The small molecule below binds the protein below.
Small molecule (SMILES): CC(=O)N[C@@H]1[C@@H](O)[C@H](O)[C@@H](CO)O[C@H]1O

Binding-site contacts:
Ligand atom C5 contacts residue ASN245 of chain 1.A at 3.7 Å.
Ligand atom O7 contacts residue ASN245 of chain 1.A at 3.6 Å (h-bond).
Ligand atom C2 contacts residue ASN245 of chain 1.A at 2.4 Å.
Ligand atom N2 contacts residue ASN245 of chain 1.A at 2.8 Å (h-bond).
Ligand atom C8 contacts residue ASN245 of chain 1.A at 4.4 Å.
Ligand atom C3 contacts residue ASN245 of chain 1.A at 3.8 Å.
Ligand atom O5 contacts residue ASN245 of chain 1.A at 2.5 Å (h-bond).
Ligand atom C7 contacts residue ASN245 of chain 1.A at 3.4 Å.
Ligand atom C8 contacts residue GLY242 of chain 1.A at 3.3 Å.
Ligand atom C1 contacts residue ASN245 of chain 1.A at 1.4 Å.
Ligand atom C4 contacts residue ASN245 of chain 1.A at 4.3 Å.

Sequence of chain 1.A:
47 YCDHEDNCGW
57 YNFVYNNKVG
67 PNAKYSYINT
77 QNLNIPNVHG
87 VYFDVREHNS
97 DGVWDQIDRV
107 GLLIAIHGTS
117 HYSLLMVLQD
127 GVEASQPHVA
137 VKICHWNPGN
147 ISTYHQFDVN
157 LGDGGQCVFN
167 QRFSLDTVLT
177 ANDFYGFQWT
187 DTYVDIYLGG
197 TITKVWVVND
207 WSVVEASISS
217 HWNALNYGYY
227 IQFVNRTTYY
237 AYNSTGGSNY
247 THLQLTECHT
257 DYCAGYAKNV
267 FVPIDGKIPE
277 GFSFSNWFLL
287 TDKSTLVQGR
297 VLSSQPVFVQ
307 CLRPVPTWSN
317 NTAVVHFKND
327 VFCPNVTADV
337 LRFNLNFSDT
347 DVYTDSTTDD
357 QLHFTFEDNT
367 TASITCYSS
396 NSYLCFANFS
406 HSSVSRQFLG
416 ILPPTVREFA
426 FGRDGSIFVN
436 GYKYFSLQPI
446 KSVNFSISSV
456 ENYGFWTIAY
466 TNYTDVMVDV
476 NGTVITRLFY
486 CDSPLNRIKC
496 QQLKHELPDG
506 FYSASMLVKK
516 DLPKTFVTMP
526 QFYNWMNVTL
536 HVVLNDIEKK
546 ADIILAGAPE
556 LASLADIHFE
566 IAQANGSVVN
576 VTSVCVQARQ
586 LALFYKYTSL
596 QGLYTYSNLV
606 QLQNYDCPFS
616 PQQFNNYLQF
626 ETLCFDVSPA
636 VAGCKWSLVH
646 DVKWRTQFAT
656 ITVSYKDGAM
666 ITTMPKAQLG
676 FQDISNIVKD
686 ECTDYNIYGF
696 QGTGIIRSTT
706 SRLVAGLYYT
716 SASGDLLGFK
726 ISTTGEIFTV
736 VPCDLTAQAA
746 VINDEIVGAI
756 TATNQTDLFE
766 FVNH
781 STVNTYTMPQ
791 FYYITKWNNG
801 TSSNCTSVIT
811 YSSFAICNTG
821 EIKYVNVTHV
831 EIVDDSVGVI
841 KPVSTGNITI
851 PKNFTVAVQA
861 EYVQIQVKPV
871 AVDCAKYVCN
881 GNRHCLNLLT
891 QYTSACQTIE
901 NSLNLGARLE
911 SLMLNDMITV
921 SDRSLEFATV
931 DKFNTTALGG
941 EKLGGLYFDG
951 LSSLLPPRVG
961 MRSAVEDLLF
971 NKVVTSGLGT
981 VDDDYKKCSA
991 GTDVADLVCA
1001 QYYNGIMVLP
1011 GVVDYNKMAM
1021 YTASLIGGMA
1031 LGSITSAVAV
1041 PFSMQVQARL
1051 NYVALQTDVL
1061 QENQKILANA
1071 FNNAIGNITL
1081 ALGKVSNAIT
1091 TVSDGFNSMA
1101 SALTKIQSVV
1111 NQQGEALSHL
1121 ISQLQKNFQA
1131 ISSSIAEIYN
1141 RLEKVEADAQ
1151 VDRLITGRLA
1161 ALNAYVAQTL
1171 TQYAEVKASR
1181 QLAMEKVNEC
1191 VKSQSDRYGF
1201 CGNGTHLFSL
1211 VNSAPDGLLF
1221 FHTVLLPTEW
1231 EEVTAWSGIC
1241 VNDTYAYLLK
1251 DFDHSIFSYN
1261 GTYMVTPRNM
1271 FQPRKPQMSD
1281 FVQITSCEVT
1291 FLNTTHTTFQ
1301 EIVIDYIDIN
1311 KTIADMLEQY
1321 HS